The small molecule below binds the protein below.
Small molecule (SMILES): O=C[C@H](CS)NC(=O)[C@@H]1CCCN1C(=O)[C@H](COP(=O)(O)O)NC(=O)[C@@H]1CCCN1C(=O)[C@@H]1CCCN1C(=O)[C@@H]1CCCN1

Binding-site contacts:
Ligand atom O contacts residue PHE81 of chain 1.A at 3.5 Å.
Ligand atom O contacts residue TYR204 of chain 1.A at 4.0 Å.
Ligand atom CA contacts residue PHE81 of chain 1.A at 4.0 Å (hydrophobic).
Ligand atom O1P contacts residue ARG168 of chain 1.A at 2.8 Å (salt-bridge).
Ligand atom P contacts residue ARG168 of chain 1.A at 3.8 Å.
Ligand atom C contacts residue ARG80 of chain 1.A at 3.9 Å.
Ligand atom O1P contacts residue LYS193 of chain 1.A at 3.1 Å (salt-bridge).
Ligand atom O1P contacts residue ASN201 of chain 1.A at 3.4 Å.
Ligand atom O1P contacts residue VAL202 of chain 1.A at 2.9 Å (h-bond).
Ligand atom O contacts residue PHE81 of chain 1.A at 3.2 Å.
Ligand atom O2P contacts residue ARG84 of chain 1.A at 2.9 Å (salt-bridge).
Ligand atom CA contacts residue ARG80 of chain 1.A at 3.6 Å.
Ligand atom P contacts residue LYS193 of chain 1.A at 3.4 Å.
Ligand atom CG contacts residue LYS82 of chain 1.A at 3.7 Å.
Ligand atom O2P contacts residue LYS193 of chain 1.A at 3.9 Å.
Ligand atom OG contacts residue VAL202 of chain 1.A at 3.4 Å.
Ligand atom O contacts residue LYS82 of chain 1.A at 3.0 Å (salt-bridge).
Ligand atom O3P contacts residue LYS193 of chain 1.A at 2.5 Å (salt-bridge).
Ligand atom CB contacts residue PHE81 of chain 1.A at 3.9 Å (hydrophobic).
Ligand atom CG contacts residue PHE81 of chain 1.A at 3.9 Å (hydrophobic).
Ligand atom P contacts residue VAL202 of chain 1.A at 3.9 Å.
Ligand atom CG contacts residue GLY190 of chain 1.A at 3.4 Å.
Ligand atom C contacts residue LYS82 of chain 1.A at 3.9 Å.
Ligand atom C contacts residue PHE81 of chain 1.A at 3.9 Å (hydrophobic).
Ligand atom CG contacts residue ARG211 of chain 1.A at 3.3 Å.
Ligand atom CB contacts residue TYR204 of chain 1.A at 3.7 Å (hydrophobic).
Ligand atom O contacts residue ILE205 of chain 1.A at 3.4 Å.
Ligand atom SG contacts residue PHE81 of chain 1.A at 3.7 Å.
Ligand atom P contacts residue ARG84 of chain 1.A at 3.8 Å.
Ligand atom SG contacts residue LYS79 of chain 1.A at 3.6 Å.
Ligand atom N contacts residue ARG80 of chain 1.A at 3.4 Å (salt-bridge).
Ligand atom CG contacts residue CYS206 of chain 1.A at 3.5 Å (hydrophobic).
Ligand atom CB contacts residue LYS82 of chain 1.A at 3.8 Å.
Ligand atom CA contacts residue LYS82 of chain 1.A at 3.7 Å.
Ligand atom O3P contacts residue ARG84 of chain 1.A at 2.8 Å (salt-bridge).
Ligand atom N contacts residue VAL202 of chain 1.A at 3.9 Å.
Ligand atom CB contacts residue CYS206 of chain 1.A at 4.0 Å (hydrophobic).
Ligand atom O contacts residue LYS82 of chain 1.A at 2.9 Å (salt-bridge).
Ligand atom O2P contacts residue ARG168 of chain 1.A at 2.8 Å (salt-bridge).
Ligand atom C contacts residue ILE205 of chain 1.A at 3.9 Å (hydrophobic).

Sequence of chain 1.A:
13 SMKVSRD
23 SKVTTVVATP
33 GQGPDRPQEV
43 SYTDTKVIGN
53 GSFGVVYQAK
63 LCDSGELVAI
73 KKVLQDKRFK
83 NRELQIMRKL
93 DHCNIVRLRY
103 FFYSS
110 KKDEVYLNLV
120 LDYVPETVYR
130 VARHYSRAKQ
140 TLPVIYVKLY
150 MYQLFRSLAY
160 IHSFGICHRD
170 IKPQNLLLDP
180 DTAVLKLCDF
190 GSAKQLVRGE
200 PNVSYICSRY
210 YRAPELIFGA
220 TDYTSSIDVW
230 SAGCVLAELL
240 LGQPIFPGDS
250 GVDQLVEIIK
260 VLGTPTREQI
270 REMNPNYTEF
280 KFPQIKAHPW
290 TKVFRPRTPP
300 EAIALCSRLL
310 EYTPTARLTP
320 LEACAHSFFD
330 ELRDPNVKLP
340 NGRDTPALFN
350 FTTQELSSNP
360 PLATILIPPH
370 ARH